Binding-site contacts:
Ligand atom N2 contacts residue ASN379 of chain 1.G at 2.5 Å (h-bond).
Ligand atom C8 contacts residue SER378 of chain 1.G at 3.5 Å.
Ligand atom C3 contacts residue ASN379 of chain 1.G at 3.7 Å.
Ligand atom C7 contacts residue ASN379 of chain 1.G at 2.6 Å.
Ligand atom O7 contacts residue SER31 of chain 1.F at 4.3 Å.
Ligand atom O5 contacts residue ASN379 of chain 1.G at 2.7 Å (h-bond).
Ligand atom C7 contacts residue SER378 of chain 1.G at 4.1 Å.
Ligand atom C8 contacts residue SER67 of chain 1.F at 3.5 Å.
Ligand atom N2 contacts residue SER378 of chain 1.G at 4.2 Å.
Ligand atom O7 contacts residue SER67 of chain 1.F at 4.2 Å.
Ligand atom C8 contacts residue ASN379 of chain 1.G at 3.8 Å.
Ligand atom C1 contacts residue ASN379 of chain 1.G at 1.5 Å.
Ligand atom C4 contacts residue ASN379 of chain 1.G at 4.3 Å.
Ligand atom C7 contacts residue SER67 of chain 1.F at 4.1 Å.
Ligand atom O7 contacts residue GLY30 of chain 1.F at 4.2 Å.
Ligand atom C2 contacts residue ASN379 of chain 1.G at 2.3 Å.
Ligand atom C5 contacts residue ASN379 of chain 1.G at 3.9 Å.
Ligand atom O7 contacts residue ASN379 of chain 1.G at 2.6 Å (h-bond).

Sequence of chain 1.F:
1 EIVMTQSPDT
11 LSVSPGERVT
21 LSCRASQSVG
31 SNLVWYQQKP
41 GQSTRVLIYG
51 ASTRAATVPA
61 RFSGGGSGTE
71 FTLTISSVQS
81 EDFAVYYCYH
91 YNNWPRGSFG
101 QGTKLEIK

Sequence of chain 1.G:
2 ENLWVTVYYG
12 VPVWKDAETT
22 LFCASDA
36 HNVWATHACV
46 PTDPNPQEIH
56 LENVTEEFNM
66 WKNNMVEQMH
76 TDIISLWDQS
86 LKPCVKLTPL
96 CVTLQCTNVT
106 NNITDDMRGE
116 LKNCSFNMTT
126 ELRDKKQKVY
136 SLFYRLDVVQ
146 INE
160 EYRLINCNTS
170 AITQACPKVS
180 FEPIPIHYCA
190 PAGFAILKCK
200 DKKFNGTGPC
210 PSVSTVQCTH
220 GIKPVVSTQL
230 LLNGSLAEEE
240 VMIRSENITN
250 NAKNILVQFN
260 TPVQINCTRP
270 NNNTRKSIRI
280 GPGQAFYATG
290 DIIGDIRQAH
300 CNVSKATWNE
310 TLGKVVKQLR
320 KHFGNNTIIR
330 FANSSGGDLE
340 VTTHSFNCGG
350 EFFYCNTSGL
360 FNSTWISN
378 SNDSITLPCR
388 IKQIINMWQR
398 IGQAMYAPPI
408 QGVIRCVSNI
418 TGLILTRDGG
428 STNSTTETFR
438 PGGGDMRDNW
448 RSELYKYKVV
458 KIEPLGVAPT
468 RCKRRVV

A small-molecule ligand and the protein it binds are described below.
Small molecule (SMILES): CC(=O)N[C@@H]1[C@@H](O)[C@H](O)[C@@H](CO)O[C@H]1O